Sequence of chain 1.A:
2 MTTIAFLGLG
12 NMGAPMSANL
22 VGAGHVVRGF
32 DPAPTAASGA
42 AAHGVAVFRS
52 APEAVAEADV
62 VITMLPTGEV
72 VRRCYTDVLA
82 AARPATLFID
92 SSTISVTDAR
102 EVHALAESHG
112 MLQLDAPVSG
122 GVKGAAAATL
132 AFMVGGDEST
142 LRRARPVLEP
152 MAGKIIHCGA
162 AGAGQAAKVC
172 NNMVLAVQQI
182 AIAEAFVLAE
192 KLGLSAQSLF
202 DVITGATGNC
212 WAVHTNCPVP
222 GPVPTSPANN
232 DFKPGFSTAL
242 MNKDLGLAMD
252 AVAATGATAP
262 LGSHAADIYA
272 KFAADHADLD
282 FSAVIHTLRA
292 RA

Binding-site contacts:
Ligand atom C7 contacts residue GLY154 of chain 1.A at 4.1 Å.
Ligand atom C2 contacts residue GLU150 of chain 1.A at 3.4 Å.
Ligand atom C1 contacts residue ALA153 of chain 1.A at 3.3 Å (hydrophobic).
Ligand atom O10 contacts residue ILE156 of chain 1.A at 3.4 Å (h-bond).
Ligand atom O8 contacts residue GLU150 of chain 1.A at 2.5 Å (salt-bridge).
Ligand atom C4 contacts residue GLY154 of chain 1.A at 3.8 Å.
Ligand atom C1 contacts residue GLU150 of chain 1.A at 2.9 Å.
Ligand atom C3 contacts residue ARG146 of chain 1.A at 4.3 Å.
Ligand atom O12 contacts residue ARG146 of chain 1.A at 2.9 Å (salt-bridge).
Ligand atom O10 contacts residue LYS155 of chain 1.A at 3.4 Å.
Ligand atom C2 contacts residue ALA153 of chain 1.A at 3.2 Å (hydrophobic).
Ligand atom C5 contacts residue GLY154 of chain 1.A at 4.5 Å.
Ligand atom C3 contacts residue GLU150 of chain 1.A at 3.8 Å.
Ligand atom O10 contacts residue ARG146 of chain 1.A at 4.1 Å.
Ligand atom O8 contacts residue PRO151 of chain 1.A at 4.5 Å.
Ligand atom O10 contacts residue GLY154 of chain 1.A at 3.5 Å (h-bond).
Ligand atom C7 contacts residue ARG146 of chain 1.A at 3.7 Å.
Ligand atom O8 contacts residue ALA153 of chain 1.A at 2.5 Å (h-bond).
Ligand atom O9 contacts residue GLU150 of chain 1.A at 3.7 Å.

A small-molecule ligand and the protein it binds are described below.
Small molecule (SMILES): C[C@@H](CCC(=O)O)C(=O)O